Sequence of chain 1.A:
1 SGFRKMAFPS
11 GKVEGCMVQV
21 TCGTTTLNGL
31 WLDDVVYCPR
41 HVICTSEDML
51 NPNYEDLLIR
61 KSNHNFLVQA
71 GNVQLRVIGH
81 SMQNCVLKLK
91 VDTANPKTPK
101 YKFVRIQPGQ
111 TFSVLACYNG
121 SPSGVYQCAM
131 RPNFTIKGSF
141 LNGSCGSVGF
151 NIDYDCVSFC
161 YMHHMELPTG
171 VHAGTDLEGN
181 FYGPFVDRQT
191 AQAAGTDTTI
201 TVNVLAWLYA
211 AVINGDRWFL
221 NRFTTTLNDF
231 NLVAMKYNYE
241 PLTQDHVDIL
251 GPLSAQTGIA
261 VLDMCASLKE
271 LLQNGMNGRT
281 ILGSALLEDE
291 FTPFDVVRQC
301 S

This small molecule binds to this protein.
Small molecule (SMILES): O=c1[nH]cc(-c2cc(-c3cc(Cl)cc(OCc4ccccc4Cl)c3)c(=O)n(-c3cccnc3)c2)c(=O)[nH]1

Binding-site contacts:
Ligand atom C34 contacts residue PRO168 of chain 1.A at 3.4 Å (hydrophobic).
Ligand atom C7 contacts residue MET49 of chain 1.A at 3.4 Å (hydrophobic).
Ligand atom CL24 contacts residue LEU167 of chain 1.A at 3.6 Å.
Ligand atom N19 contacts residue CYS145 of chain 1.A at 3.7 Å.
Ligand atom C9 contacts residue MET165 of chain 1.A at 3.6 Å (hydrophobic).
Ligand atom C18 contacts residue CYS145 of chain 1.A at 3.6 Å (hydrophobic).
Ligand atom N28 contacts residue THR26 of chain 1.A at 3.4 Å (h-bond).
Ligand atom N20 contacts residue PHE140 of chain 1.A at 3.6 Å.
Ligand atom N20 contacts residue HIS163 of chain 1.A at 2.9 Å (h-bond).
Ligand atom O27 contacts residue ASN142 of chain 1.A at 3.3 Å (h-bond).
Ligand atom N20 contacts residue SER144 of chain 1.A at 3.6 Å.
Ligand atom CL24 contacts residue GLN192 of chain 1.A at 3.3 Å.
Ligand atom C35 contacts residue THR190 of chain 1.A at 3.3 Å.
Ligand atom CL23 contacts residue MET49 of chain 1.A at 3.2 Å.
Ligand atom C14 contacts residue LEU141 of chain 1.A at 3.6 Å (hydrophobic).
Ligand atom O21 contacts residue MET165 of chain 1.A at 3.2 Å.
Ligand atom C15 contacts residue LEU141 of chain 1.A at 3.5 Å (hydrophobic).
Ligand atom C17 contacts residue ASN142 of chain 1.A at 3.2 Å.
Ligand atom C26 contacts residue ASN142 of chain 1.A at 3.0 Å.
Ligand atom C14 contacts residue GLU166 of chain 1.A at 3.4 Å.
Ligand atom O31 contacts residue THR25 of chain 1.A at 3.2 Å.
Ligand atom C15 contacts residue ASN142 of chain 1.A at 3.6 Å.
Ligand atom CL23 contacts residue HIS41 of chain 1.A at 3.6 Å.
Ligand atom C14 contacts residue PHE140 of chain 1.A at 3.3 Å (hydrophobic).
Ligand atom N28 contacts residue ASN142 of chain 1.A at 3.6 Å.
Ligand atom C13 contacts residue HIS163 of chain 1.A at 3.3 Å.
Ligand atom C24 contacts residue ASN142 of chain 1.A at 3.1 Å.
Ligand atom O27 contacts residue GLY143 of chain 1.A at 2.9 Å (h-bond).
Ligand atom C30 contacts residue THR25 of chain 1.A at 3.7 Å.
Ligand atom C8 contacts residue MET165 of chain 1.A at 3.2 Å (hydrophobic).
Ligand atom C32 contacts residue GLN189 of chain 1.A at 3.5 Å.
Ligand atom C17 contacts residue CYS145 of chain 1.A at 3.4 Å (hydrophobic).
Ligand atom O22 contacts residue GLN189 of chain 1.A at 3.7 Å.
Ligand atom O21 contacts residue GLU166 of chain 1.A at 2.8 Å (salt-bridge).
Ligand atom O31 contacts residue THR26 of chain 1.A at 3.2 Å (h-bond).
Ligand atom CL23 contacts residue ASP187 of chain 1.A at 3.4 Å.
Ligand atom C35 contacts residue PRO168 of chain 1.A at 3.5 Å (hydrophobic).
Ligand atom C18 contacts residue ASN142 of chain 1.A at 3.5 Å.
Ligand atom CL24 contacts residue MET165 of chain 1.A at 3.3 Å.
Ligand atom O27 contacts residue CYS145 of chain 1.A at 3.3 Å (h-bond).

Sequence of chain 1.B:
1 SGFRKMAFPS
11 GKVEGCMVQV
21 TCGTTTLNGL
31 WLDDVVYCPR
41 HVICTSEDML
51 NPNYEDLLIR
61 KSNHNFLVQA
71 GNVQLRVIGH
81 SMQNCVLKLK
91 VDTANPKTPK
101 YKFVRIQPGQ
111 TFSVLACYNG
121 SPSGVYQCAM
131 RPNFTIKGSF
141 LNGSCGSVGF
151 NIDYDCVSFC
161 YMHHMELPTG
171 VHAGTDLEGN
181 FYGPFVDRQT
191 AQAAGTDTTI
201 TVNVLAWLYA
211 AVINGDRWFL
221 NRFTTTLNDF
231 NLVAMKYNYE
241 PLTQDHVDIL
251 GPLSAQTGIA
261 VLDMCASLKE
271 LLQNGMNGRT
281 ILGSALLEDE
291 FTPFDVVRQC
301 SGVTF